Sequence of chain 1.A:
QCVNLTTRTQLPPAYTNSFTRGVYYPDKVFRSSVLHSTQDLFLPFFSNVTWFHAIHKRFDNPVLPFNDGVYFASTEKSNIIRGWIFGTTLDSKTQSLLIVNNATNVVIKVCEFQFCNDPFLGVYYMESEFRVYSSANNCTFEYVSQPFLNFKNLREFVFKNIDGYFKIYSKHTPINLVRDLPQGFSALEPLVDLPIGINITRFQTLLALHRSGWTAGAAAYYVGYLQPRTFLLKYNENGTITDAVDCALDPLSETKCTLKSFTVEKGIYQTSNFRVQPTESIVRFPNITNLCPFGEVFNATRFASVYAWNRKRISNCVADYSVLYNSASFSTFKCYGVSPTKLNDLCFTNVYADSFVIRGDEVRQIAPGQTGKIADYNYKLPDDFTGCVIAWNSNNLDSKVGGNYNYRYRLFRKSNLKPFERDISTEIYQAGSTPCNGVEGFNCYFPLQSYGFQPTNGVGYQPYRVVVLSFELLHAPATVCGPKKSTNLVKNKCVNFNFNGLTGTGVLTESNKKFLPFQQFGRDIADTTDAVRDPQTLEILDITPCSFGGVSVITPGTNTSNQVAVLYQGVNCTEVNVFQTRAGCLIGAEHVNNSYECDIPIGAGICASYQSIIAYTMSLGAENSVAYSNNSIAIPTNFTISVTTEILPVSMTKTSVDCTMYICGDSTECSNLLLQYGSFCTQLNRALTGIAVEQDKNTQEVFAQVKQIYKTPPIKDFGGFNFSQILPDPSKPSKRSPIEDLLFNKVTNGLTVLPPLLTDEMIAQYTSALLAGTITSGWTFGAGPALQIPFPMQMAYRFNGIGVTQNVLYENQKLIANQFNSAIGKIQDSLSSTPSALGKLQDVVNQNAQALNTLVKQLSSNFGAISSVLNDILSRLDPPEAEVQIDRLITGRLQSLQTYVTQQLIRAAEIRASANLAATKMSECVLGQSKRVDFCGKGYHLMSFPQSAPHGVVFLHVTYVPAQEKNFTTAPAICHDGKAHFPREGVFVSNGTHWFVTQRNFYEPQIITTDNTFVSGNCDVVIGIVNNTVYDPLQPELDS

Binding-site contacts:
Ligand atom C5 contacts residue ASN61 of chain 1.A at 3.7 Å.
Ligand atom C4 contacts residue ASN61 of chain 1.A at 4.3 Å.
Ligand atom C7 contacts residue ASN61 of chain 1.A at 3.2 Å.
Ligand atom O5 contacts residue ASN61 of chain 1.A at 2.4 Å (h-bond).
Ligand atom O7 contacts residue ASN61 of chain 1.A at 3.4 Å (h-bond).
Ligand atom N2 contacts residue ASN61 of chain 1.A at 2.8 Å (h-bond).
Ligand atom C2 contacts residue ASN61 of chain 1.A at 2.4 Å.
Ligand atom C1 contacts residue ASN61 of chain 1.A at 1.4 Å.
Ligand atom C3 contacts residue ASN61 of chain 1.A at 3.8 Å.
Ligand atom C8 contacts residue ASN61 of chain 1.A at 4.3 Å.

This small molecule binds to this protein.
Small molecule (SMILES): CC(=O)N[C@@H]1[C@@H](O)[C@H](O)[C@@H](CO)O[C@H]1O